Binding-site contacts:
Ligand atom C7 contacts residue ASN73 of chain 1.A at 3.6 Å.
Ligand atom C6 contacts residue ILE76 of chain 1.A at 4.3 Å (hydrophobic).
Ligand atom O5 contacts residue ILE76 of chain 1.A at 4.2 Å.
Ligand atom C8 contacts residue THR75 of chain 1.A at 4.5 Å.
Ligand atom C1 contacts residue ASN73 of chain 1.A at 1.4 Å.
Ligand atom N2 contacts residue ASN73 of chain 1.A at 2.9 Å (h-bond).
Ligand atom O7 contacts residue ASN73 of chain 1.A at 4.0 Å.
Ligand atom C8 contacts residue PRO362 of chain 1.A at 3.8 Å (hydrophobic).
Ligand atom C5 contacts residue THR75 of chain 1.A at 4.1 Å.
Ligand atom O7 contacts residue THR75 of chain 1.A at 4.5 Å.
Ligand atom O5 contacts residue ASN73 of chain 1.A at 2.4 Å (h-bond).
Ligand atom C3 contacts residue ASN73 of chain 1.A at 3.8 Å.
Ligand atom C1 contacts residue THR75 of chain 1.A at 4.2 Å.
Ligand atom O5 contacts residue THR75 of chain 1.A at 4.3 Å.
Ligand atom C5 contacts residue ASN73 of chain 1.A at 3.6 Å.
Ligand atom C2 contacts residue ASN73 of chain 1.A at 2.5 Å.
Ligand atom C6 contacts residue THR75 of chain 1.A at 4.4 Å.
Ligand atom O6 contacts residue ILE76 of chain 1.A at 4.3 Å.
Ligand atom C4 contacts residue ASN73 of chain 1.A at 4.3 Å.

Sequence of chain 1.A:
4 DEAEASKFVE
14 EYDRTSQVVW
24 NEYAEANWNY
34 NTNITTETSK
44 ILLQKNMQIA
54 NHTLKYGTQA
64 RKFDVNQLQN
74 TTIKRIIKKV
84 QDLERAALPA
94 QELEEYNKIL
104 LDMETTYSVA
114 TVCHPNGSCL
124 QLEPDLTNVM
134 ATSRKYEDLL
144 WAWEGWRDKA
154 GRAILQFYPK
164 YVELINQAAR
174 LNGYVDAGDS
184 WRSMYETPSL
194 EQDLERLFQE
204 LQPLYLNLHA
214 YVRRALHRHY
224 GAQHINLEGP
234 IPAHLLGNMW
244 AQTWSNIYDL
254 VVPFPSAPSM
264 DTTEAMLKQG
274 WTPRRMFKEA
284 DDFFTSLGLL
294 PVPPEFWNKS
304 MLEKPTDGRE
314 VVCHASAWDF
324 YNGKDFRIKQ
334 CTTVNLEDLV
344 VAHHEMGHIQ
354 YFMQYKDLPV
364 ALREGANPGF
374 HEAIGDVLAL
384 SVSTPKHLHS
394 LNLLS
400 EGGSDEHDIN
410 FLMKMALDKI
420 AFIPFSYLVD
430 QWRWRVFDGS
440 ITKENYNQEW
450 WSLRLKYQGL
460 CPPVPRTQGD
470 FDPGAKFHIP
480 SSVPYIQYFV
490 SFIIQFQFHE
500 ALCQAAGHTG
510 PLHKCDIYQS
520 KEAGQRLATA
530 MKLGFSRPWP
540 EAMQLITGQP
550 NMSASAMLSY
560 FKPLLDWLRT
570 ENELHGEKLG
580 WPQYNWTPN

The small molecule below binds the protein below.
Small molecule (SMILES): CC(=O)N[C@H]1[C@H](O[C@H]2[C@H](O)[C@@H](NC(C)=O)CO[C@@H]2CO)O[C@H](CO)[C@@H](O[C@@H]2O[C@H](CO)[C@@H](O)[C@H](O)[C@@H]2O)[C@@H]1O